The protein below binds the small molecule below.
Small molecule (SMILES): CC(=O)N[C@H]1[C@H](O[C@H]2[C@H](O)[C@@H](NC(C)=O)CO[C@@H]2CO)O[C@H](CO)[C@@H](O)[C@@H]1O

Sequence of chain 1.A:
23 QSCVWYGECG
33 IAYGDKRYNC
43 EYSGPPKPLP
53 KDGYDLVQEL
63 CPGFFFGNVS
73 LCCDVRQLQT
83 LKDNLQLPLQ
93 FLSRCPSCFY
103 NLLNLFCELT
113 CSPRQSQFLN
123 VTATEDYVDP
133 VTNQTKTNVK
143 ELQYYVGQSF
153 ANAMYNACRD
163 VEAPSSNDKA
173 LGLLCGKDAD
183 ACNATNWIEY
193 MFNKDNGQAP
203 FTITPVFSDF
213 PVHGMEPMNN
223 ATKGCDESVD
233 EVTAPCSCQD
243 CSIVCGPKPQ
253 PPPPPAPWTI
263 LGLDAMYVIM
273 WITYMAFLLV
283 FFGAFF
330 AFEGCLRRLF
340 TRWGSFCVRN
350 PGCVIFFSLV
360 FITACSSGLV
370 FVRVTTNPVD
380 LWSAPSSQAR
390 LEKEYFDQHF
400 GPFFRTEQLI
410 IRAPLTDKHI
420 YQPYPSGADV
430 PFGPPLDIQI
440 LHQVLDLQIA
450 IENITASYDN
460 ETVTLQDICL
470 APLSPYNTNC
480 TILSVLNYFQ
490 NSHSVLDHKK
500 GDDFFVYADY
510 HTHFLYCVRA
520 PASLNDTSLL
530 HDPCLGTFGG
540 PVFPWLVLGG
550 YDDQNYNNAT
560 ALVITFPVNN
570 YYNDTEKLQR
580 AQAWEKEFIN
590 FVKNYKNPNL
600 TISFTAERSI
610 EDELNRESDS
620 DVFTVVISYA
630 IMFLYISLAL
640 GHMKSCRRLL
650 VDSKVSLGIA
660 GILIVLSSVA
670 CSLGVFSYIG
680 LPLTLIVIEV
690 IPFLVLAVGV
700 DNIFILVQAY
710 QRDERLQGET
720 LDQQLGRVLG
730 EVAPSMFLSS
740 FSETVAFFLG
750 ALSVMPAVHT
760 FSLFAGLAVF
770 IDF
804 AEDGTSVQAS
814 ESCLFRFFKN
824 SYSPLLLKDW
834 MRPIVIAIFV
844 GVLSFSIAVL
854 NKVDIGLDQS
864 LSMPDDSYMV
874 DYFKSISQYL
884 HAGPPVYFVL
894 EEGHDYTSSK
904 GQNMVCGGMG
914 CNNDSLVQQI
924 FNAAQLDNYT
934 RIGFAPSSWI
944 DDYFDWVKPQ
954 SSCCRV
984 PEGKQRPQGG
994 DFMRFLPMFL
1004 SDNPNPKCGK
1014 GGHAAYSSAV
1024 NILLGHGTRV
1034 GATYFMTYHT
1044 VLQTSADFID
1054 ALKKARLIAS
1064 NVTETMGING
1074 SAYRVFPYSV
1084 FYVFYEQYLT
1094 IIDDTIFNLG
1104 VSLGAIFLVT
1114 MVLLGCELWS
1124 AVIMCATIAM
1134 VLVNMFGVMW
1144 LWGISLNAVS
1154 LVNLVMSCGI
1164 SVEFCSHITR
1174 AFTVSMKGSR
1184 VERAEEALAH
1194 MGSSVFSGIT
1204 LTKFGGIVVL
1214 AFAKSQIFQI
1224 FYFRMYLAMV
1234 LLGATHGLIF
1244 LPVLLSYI

Binding-site contacts:
Ligand atom C2 contacts residue ASN524 of chain 1.A at 2.9 Å.
Ligand atom C6 contacts residue GLN88 of chain 1.A at 3.9 Å.
Ligand atom C8 contacts residue HIS530 of chain 1.A at 4.4 Å.
Ligand atom O7 contacts residue ASN524 of chain 1.A at 2.8 Å (h-bond).
Ligand atom N2 contacts residue ASN524 of chain 1.A at 3.2 Å (h-bond).
Ligand atom C7 contacts residue ASN524 of chain 1.A at 3.2 Å.
Ligand atom O6 contacts residue GLN88 of chain 1.A at 2.8 Å (h-bond).
Ligand atom O7 contacts residue LYS1013 of chain 1.A at 3.9 Å.
Ligand atom C8 contacts residue ASN524 of chain 1.A at 4.4 Å.
Ligand atom C3 contacts residue ASN524 of chain 1.A at 4.1 Å.
Ligand atom C1 contacts residue ASN524 of chain 1.A at 1.7 Å.
Ligand atom O5 contacts residue ASN524 of chain 1.A at 2.6 Å (h-bond).
Ligand atom C5 contacts residue ASN524 of chain 1.A at 3.8 Å.